Binding-site contacts:
Ligand atom C1 contacts residue ILE304 of chain 3.A at 3.7 Å (hydrophobic).
Ligand atom O32 contacts residue TRP178 of chain 3.A at 3.1 Å (h-bond).
Ligand atom C13 contacts residue ILE304 of chain 3.A at 3.8 Å (hydrophobic).
Ligand atom O11 contacts residue GLY294 of chain 3.A at 3.6 Å.
Ligand atom N4 contacts residue GLY458 of chain 3.A at 3.5 Å (h-bond).
Ligand atom C5 contacts residue TYR297 of chain 3.A at 3.9 Å (hydrophobic).
Ligand atom N7 contacts residue TYR297 of chain 3.A at 3.6 Å.
Ligand atom C3 contacts residue GLY458 of chain 3.A at 3.7 Å.
Ligand atom N4 contacts residue TYR297 of chain 3.A at 3.9 Å.
Ligand atom C26 contacts residue GLY125 of chain 3.A at 3.7 Å.
Ligand atom O32 contacts residue GLY125 of chain 3.A at 3.6 Å.
Ligand atom C1 contacts residue TYR297 of chain 3.A at 3.8 Å (hydrophobic).
Ligand atom N6 contacts residue ILE304 of chain 3.A at 3.9 Å.
Ligand atom N6 contacts residue TYR297 of chain 3.A at 3.8 Å.
Ligand atom C28 contacts residue GLY125 of chain 3.A at 3.9 Å.
Ligand atom C13 contacts residue GLY294 of chain 3.A at 3.2 Å.
Ligand atom C5 contacts residue GLY458 of chain 3.A at 3.8 Å.
Ligand atom N9 contacts residue TYR297 of chain 3.A at 3.7 Å.
Ligand atom C8 contacts residue TYR297 of chain 3.A at 3.6 Å (hydrophobic).
Ligand atom C3 contacts residue TYR297 of chain 3.A at 3.9 Å (hydrophobic).
Ligand atom O31 contacts residue VAL460 of chain 3.A at 3.5 Å (h-bond).
Ligand atom O32 contacts residue THR129 of chain 3.A at 3.3 Å (h-bond).
Ligand atom C12 contacts residue GLY458 of chain 3.A at 3.8 Å.
Ligand atom C24 contacts residue VAL460 of chain 3.A at 3.5 Å (hydrophobic).
Ligand atom C28 contacts residue ALA462 of chain 3.A at 3.7 Å (hydrophobic).
Ligand atom C2 contacts residue TYR297 of chain 3.A at 3.6 Å (hydrophobic).
Ligand atom C30 contacts residue VAL460 of chain 3.A at 3.8 Å (hydrophobic).
Ligand atom O10 contacts residue CYS302 of chain 3.A at 3.0 Å (h-bond).
Ligand atom C17 contacts residue PHE171 of chain 3.A at 3.5 Å (hydrophobic).
Ligand atom C29 contacts residue SER461 of chain 3.A at 3.8 Å.
Ligand atom C28 contacts residue THR129 of chain 3.A at 3.3 Å.
Ligand atom C29 contacts residue ALA462 of chain 3.A at 3.7 Å (hydrophobic).
Ligand atom O11 contacts residue GLY458 of chain 3.A at 3.8 Å.
Ligand atom O11 contacts residue HIS293 of chain 3.A at 3.5 Å (h-bond).
Ligand atom O32 contacts residue VAL174 of chain 3.A at 3.9 Å.
Ligand atom O10 contacts residue ILE304 of chain 3.A at 3.4 Å.
Ligand atom C27 contacts residue GLY125 of chain 3.A at 3.7 Å.
Ligand atom C14 contacts residue PHE171 of chain 3.A at 3.4 Å (hydrophobic).
Ligand atom C1 contacts residue CYS302 of chain 3.A at 3.8 Å (hydrophobic).
Ligand atom C25 contacts residue VAL460 of chain 3.A at 3.8 Å (hydrophobic).

This protein binds this small molecule.
Small molecule (SMILES): CC(C)CCn1c(CN2CCN(C(=O)c3ccco3)CC2)nc2c1c(=O)n(C)c(=O)n2C

Sequence of chain 3.A:
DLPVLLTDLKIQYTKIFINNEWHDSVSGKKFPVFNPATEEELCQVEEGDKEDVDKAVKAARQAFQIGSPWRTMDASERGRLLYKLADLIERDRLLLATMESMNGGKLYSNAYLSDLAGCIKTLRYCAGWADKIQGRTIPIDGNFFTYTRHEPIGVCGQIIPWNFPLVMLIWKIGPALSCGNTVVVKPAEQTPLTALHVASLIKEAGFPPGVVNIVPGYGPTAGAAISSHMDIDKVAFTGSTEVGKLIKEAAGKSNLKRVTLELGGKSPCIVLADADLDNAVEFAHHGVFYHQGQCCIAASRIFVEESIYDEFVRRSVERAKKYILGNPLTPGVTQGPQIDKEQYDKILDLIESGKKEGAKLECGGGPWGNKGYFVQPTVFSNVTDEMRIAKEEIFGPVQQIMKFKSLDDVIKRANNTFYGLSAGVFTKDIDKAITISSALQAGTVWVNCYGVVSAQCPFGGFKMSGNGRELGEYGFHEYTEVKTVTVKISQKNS